A protein and the small-molecule ligand that binds it are described below.
Small molecule (SMILES): CC(=O)N[C@H]1[C@H](O[C@H]2[C@H](O)[C@@H](NC(C)=O)CO[C@@H]2CO)O[C@H](CO)[C@@H](O)[C@@H]1O

Binding-site contacts:
Ligand atom C4 contacts residue ASN1077 of chain 1.A at 4.2 Å.
Ligand atom N2 contacts residue ASN1077 of chain 1.A at 3.0 Å (h-bond).
Ligand atom O6 contacts residue ASN1077 of chain 1.A at 4.3 Å.
Ligand atom O5 contacts residue ASN1077 of chain 1.A at 2.3 Å (h-bond).
Ligand atom C8 contacts residue TYR30 of chain 1.B at 4.0 Å (hydrophobic).
Ligand atom O5 contacts residue TYR33 of chain 1.B at 4.4 Å.
Ligand atom C4 contacts residue TYR33 of chain 1.B at 4.1 Å (hydrophobic).
Ligand atom C3 contacts residue ASN1077 of chain 1.A at 3.9 Å.
Ligand atom C7 contacts residue TYR33 of chain 1.B at 4.0 Å (hydrophobic).
Ligand atom C5 contacts residue TYR33 of chain 1.B at 4.5 Å (hydrophobic).
Ligand atom O3 contacts residue TYR33 of chain 1.B at 4.2 Å.
Ligand atom C6 contacts residue TYR33 of chain 1.B at 3.6 Å (hydrophobic).
Ligand atom C1 contacts residue ASN1077 of chain 1.A at 1.4 Å.
Ligand atom O6 contacts residue TYR33 of chain 1.B at 3.8 Å.
Ligand atom O7 contacts residue TYR33 of chain 1.B at 4.4 Å.
Ligand atom C2 contacts residue ASN1077 of chain 1.A at 2.5 Å.
Ligand atom C7 contacts residue ASN1077 of chain 1.A at 4.2 Å.
Ligand atom O4 contacts residue TYR33 of chain 1.B at 4.4 Å.
Ligand atom O6 contacts residue HIS1075 of chain 1.A at 3.8 Å.
Ligand atom C5 contacts residue ASN1077 of chain 1.A at 3.5 Å.
Ligand atom C8 contacts residue TYR33 of chain 1.B at 3.6 Å (hydrophobic).

Sequence of chain 1.A:
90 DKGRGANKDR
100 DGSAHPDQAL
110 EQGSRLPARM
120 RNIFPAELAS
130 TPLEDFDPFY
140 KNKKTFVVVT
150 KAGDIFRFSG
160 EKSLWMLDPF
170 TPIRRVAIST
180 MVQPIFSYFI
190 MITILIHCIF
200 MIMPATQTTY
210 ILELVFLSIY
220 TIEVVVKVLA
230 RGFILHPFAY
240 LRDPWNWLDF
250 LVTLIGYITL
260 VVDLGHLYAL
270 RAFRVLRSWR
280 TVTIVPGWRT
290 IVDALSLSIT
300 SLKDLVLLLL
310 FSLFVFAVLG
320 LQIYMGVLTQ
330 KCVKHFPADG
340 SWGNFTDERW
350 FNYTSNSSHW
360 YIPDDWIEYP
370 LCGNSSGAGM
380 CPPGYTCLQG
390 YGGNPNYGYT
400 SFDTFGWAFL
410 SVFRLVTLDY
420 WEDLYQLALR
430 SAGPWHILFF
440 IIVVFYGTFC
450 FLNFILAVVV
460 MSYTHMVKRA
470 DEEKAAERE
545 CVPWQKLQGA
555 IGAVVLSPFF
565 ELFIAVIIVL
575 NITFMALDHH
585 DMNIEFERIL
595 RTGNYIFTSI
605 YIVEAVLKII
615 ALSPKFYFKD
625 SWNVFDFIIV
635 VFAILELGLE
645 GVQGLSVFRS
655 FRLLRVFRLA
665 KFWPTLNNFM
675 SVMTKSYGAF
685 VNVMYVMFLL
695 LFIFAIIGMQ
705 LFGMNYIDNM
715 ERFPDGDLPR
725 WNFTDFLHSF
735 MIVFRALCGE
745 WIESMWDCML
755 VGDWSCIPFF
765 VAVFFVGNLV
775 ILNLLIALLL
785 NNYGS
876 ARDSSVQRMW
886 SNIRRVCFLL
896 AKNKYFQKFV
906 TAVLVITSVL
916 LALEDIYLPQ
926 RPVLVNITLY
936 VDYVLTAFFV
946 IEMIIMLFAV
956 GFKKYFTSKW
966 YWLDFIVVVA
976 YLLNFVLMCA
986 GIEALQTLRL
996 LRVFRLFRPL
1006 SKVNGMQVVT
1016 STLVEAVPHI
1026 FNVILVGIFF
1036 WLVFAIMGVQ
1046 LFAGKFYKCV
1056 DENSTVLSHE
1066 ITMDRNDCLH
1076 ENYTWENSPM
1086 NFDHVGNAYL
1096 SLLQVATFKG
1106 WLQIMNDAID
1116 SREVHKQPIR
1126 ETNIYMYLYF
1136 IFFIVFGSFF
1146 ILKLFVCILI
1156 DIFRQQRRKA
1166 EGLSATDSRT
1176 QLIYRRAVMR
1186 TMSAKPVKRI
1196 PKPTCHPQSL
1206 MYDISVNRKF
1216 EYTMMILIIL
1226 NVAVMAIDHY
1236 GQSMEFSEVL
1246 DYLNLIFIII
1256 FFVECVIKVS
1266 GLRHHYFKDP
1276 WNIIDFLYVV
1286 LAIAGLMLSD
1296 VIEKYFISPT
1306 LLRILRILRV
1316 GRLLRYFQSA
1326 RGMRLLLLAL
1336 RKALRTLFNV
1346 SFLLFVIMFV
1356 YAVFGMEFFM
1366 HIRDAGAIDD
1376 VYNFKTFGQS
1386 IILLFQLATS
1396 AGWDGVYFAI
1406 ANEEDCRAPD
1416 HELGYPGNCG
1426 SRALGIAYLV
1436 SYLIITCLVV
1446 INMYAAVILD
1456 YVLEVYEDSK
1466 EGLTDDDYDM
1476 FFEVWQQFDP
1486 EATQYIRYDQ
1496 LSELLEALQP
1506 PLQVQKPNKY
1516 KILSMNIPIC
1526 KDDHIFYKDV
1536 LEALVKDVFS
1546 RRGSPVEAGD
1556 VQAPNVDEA

Sequence of chain 1.B:
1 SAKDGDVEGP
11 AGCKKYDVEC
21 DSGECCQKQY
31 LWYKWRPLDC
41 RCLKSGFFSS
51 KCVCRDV